The small molecule below binds the protein below.
Small molecule (SMILES): CC(=O)N[C@H]1[C@H](O)[C@H](O)[C@@H](O[C@@H]2[C@H](O)[C@H](O[C@@H]3[C@H](O)[C@@H](O[C@@H]4[C@H](O)[C@@H](O[C@@H]5[C@H](O)[C@H](O[C@@H]6[C@H](O)[C@@H](O)O[C@H](C)[C@H]6NC(C)=O)O[C@H](CO)[C@H]5O)O[C@H](C)[C@H]4NC(C)=O)O[C@H](C)[C@H]3NC(C)=O)O[C@H](CO)[C@H]2O)O[C@@H]1C

Binding-site contacts:
Ligand atom C8 contacts residue ASN103 of chain 1.C at 3.3 Å.
Ligand atom C7 contacts residue LYS98 of chain 1.C at 3.5 Å.
Ligand atom O2 contacts residue TYR171 of chain 1.C at 3.3 Å (h-bond).
Ligand atom C3 contacts residue GLU102 of chain 1.C at 3.4 Å.
Ligand atom O7 contacts residue LYS98 of chain 1.C at 3.7 Å.
Ligand atom C8 contacts residue LYS98 of chain 1.C at 3.3 Å.
Ligand atom C8 contacts residue THR199 of chain 1.C at 3.7 Å.
Ligand atom O2 contacts residue ASN103 of chain 1.C at 3.0 Å (h-bond).
Ligand atom O7 contacts residue PHE162 of chain 1.C at 3.6 Å.
Ligand atom O7 contacts residue ALA159 of chain 1.C at 3.7 Å.
Ligand atom C3 contacts residue PHE162 of chain 1.C at 3.8 Å (hydrophobic).
Ligand atom O7 contacts residue TYR140 of chain 1.C at 2.5 Å (h-bond).
Ligand atom O3 contacts residue GLU102 of chain 1.C at 3.8 Å.
Ligand atom C2 contacts residue TYR171 of chain 1.C at 3.9 Å (hydrophobic).
Ligand atom C7 contacts residue TYR140 of chain 1.C at 3.5 Å (hydrophobic).
Ligand atom O5 contacts residue PHE162 of chain 1.C at 3.6 Å.
Ligand atom O3 contacts residue VAL154 of chain 1.C at 3.2 Å.
Ligand atom O7 contacts residue VAL154 of chain 1.C at 3.5 Å.
Ligand atom C6 contacts residue ARG165 of chain 1.C at 3.5 Å.
Ligand atom C2 contacts residue GLU102 of chain 1.C at 3.6 Å.
Ligand atom O2 contacts residue ASN103 of chain 1.C at 3.7 Å.
Ligand atom C8 contacts residue ARG165 of chain 1.C at 3.7 Å.
Ligand atom O2 contacts residue ASN202 of chain 1.C at 3.9 Å.
Ligand atom N4 contacts residue ARG165 of chain 1.C at 3.9 Å.
Ligand atom C8 contacts residue ALA100 of chain 1.C at 3.6 Å (hydrophobic).
Ligand atom C6 contacts residue TYR171 of chain 1.C at 3.6 Å (hydrophobic).
Ligand atom C2 contacts residue TYR171 of chain 1.C at 3.9 Å (hydrophobic).
Ligand atom N4 contacts residue GLU102 of chain 1.C at 3.7 Å.
Ligand atom C8 contacts residue TYR140 of chain 1.C at 3.9 Å (hydrophobic).
Ligand atom C4 contacts residue ASN103 of chain 1.C at 3.9 Å.
Ligand atom C1 contacts residue PHE162 of chain 1.C at 3.7 Å (hydrophobic).
Ligand atom C6 contacts residue ALA203 of chain 1.C at 3.8 Å (hydrophobic).
Ligand atom O2 contacts residue GLU102 of chain 1.C at 3.3 Å (salt-bridge).
Ligand atom C8 contacts residue ASN168 of chain 1.C at 3.5 Å.
Ligand atom C6 contacts residue LEU163 of chain 1.C at 3.8 Å (hydrophobic).
Ligand atom O7 contacts residue ARG165 of chain 1.C at 2.5 Å (salt-bridge).
Ligand atom C7 contacts residue ARG165 of chain 1.C at 3.3 Å.
Ligand atom C1 contacts residue GLU102 of chain 1.C at 3.4 Å.
Ligand atom O3 contacts residue ASN103 of chain 1.C at 3.6 Å.
Ligand atom C8 contacts residue SER207 of chain 1.C at 3.8 Å.

Sequence of chain 1.C:
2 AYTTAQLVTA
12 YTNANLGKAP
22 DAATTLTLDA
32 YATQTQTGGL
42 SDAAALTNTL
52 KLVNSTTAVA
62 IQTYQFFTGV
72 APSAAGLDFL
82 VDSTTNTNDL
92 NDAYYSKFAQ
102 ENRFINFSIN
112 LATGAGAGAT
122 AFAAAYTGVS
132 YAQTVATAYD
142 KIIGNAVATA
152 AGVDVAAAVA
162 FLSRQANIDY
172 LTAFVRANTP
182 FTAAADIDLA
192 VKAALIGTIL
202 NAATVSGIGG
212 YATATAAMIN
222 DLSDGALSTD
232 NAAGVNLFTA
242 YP